Sequence of chain 1.B:
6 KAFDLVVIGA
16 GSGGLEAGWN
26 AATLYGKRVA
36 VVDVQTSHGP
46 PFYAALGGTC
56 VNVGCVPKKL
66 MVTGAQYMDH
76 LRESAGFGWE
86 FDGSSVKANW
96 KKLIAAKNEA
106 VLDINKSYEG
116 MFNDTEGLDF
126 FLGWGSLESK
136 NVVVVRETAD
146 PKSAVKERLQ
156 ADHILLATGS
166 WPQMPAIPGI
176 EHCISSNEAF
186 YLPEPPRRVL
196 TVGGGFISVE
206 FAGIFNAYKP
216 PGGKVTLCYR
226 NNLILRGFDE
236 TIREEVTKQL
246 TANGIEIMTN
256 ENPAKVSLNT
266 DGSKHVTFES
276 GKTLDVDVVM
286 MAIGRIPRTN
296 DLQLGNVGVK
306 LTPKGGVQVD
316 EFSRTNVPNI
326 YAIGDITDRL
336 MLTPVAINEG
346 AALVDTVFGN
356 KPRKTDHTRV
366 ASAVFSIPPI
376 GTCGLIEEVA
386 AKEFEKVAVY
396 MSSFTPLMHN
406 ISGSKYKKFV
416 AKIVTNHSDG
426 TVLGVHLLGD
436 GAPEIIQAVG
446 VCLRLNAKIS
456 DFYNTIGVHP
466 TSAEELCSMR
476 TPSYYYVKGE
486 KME

This small molecule binds to this protein.
Small molecule (SMILES): O=C(c1ccco1)N1CCN(C(=O)C2CC2)CC1

Binding-site contacts:
Ligand atom C06 contacts residue PHE233 of chain 1.B at 3.4 Å (hydrophobic).
Ligand atom C02 contacts residue LEU337 of chain 1.B at 4.4 Å (hydrophobic).
Ligand atom C10 contacts residue SER367 of chain 1.B at 3.9 Å.
Ligand atom C14 contacts residue GLY232 of chain 1.B at 3.8 Å.
Ligand atom C12 contacts residue GLY232 of chain 1.B at 3.9 Å.
Ligand atom C02 contacts residue PHE201 of chain 1.B at 3.4 Å (hydrophobic).
Ligand atom C01 contacts residue LEU337 of chain 1.B at 3.8 Å (hydrophobic).
Ligand atom C03 contacts residue PHE201 of chain 1.B at 4.4 Å (hydrophobic).
Ligand atom C05 contacts residue PHE233 of chain 1.B at 4.2 Å (hydrophobic).
Ligand atom C01 contacts residue PHE201 of chain 1.B at 3.9 Å (hydrophobic).
Ligand atom C05 contacts residue LEU337 of chain 1.B at 4.0 Å (hydrophobic).
Ligand atom C09 contacts residue SER367 of chain 1.B at 4.0 Å.
Ligand atom C03 contacts residue SER367 of chain 1.B at 4.4 Å.
Ligand atom C16 contacts residue GLY379 of chain 1.B at 4.0 Å.
Ligand atom C03 contacts residue PHE233 of chain 1.B at 3.5 Å (hydrophobic).
Ligand atom O15 contacts residue GLY232 of chain 1.B at 3.1 Å (h-bond).
Ligand atom O07 contacts residue PHE201 of chain 1.B at 4.4 Å.
Ligand atom O07 contacts residue PHE233 of chain 1.B at 3.6 Å.
Ligand atom O04 contacts residue ALA368 of chain 1.B at 4.2 Å.
Ligand atom O04 contacts residue PHE233 of chain 1.B at 3.4 Å.
Ligand atom C17 contacts residue GLY379 of chain 1.B at 3.4 Å.
Ligand atom C13 contacts residue GLY232 of chain 1.B at 4.2 Å.
Ligand atom C13 contacts residue PHE233 of chain 1.B at 3.5 Å (hydrophobic).
Ligand atom C05 contacts residue SER367 of chain 1.B at 3.4 Å.
Ligand atom N11 contacts residue GLY232 of chain 1.B at 4.0 Å.
Ligand atom C05 contacts residue ALA368 of chain 1.B at 3.1 Å (hydrophobic).
Ligand atom C02 contacts residue PHE233 of chain 1.B at 4.4 Å (hydrophobic).
Ligand atom C05 contacts residue VAL369 of chain 1.B at 4.4 Å (hydrophobic).
Ligand atom C01 contacts residue ALA368 of chain 1.B at 3.5 Å (hydrophobic).
Ligand atom C09 contacts residue LEU335 of chain 1.B at 4.3 Å (hydrophobic).
Ligand atom O04 contacts residue SER367 of chain 1.B at 3.1 Å (h-bond).
Ligand atom N08 contacts residue PHE233 of chain 1.B at 3.6 Å.